A small-molecule ligand and the protein it binds are described below.
Small molecule (SMILES): CC[C@H](C)[C@@H](C=O)NC(=O)[C@H](CO)NC(=O)[C@H](CCCCN)NC(=O)[C@@H](N)C(C)C

Binding-site contacts:
Ligand atom CD1 contacts residue THR349 of chain 2.A at 4.4 Å.
Ligand atom CG2 contacts residue PHE71 of chain 2.A at 4.0 Å (hydrophobic).

Sequence of chain 2.A:
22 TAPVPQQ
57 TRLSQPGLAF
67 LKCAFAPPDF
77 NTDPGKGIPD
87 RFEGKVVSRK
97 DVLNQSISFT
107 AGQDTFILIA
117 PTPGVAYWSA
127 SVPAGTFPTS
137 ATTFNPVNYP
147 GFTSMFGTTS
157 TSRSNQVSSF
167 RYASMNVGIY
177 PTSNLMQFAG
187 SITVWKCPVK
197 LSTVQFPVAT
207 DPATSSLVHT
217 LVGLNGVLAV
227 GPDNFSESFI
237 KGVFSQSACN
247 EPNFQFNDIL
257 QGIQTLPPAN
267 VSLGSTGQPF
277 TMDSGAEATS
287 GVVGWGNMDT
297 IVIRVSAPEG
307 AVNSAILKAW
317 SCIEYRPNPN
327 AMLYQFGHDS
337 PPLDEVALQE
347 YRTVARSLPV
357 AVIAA